Sequence of chain 1.A:
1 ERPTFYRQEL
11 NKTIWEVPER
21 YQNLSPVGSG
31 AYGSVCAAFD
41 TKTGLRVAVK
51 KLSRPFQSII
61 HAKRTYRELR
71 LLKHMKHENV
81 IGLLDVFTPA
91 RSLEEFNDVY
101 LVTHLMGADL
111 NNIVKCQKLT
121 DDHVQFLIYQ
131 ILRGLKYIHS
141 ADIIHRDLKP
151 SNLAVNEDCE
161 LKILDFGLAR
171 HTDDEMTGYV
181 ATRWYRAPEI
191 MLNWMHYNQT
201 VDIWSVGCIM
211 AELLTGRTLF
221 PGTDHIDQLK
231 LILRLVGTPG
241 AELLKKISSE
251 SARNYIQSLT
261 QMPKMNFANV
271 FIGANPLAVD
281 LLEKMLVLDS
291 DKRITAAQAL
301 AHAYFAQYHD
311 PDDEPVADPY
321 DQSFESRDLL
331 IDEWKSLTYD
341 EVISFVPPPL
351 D

Binding-site contacts:
Ligand atom C10 contacts residue THR103 of chain 1.A at 3.9 Å.
Ligand atom N19 contacts residue MET106 of chain 1.A at 2.8 Å (h-bond).
Ligand atom C17 contacts residue ILE81 of chain 1.A at 3.7 Å (hydrophobic).
Ligand atom S14 contacts residue TYR32 of chain 1.A at 3.7 Å.
Ligand atom N6 contacts residue GLU68 of chain 1.A at 3.1 Å (salt-bridge).
Ligand atom C2 contacts residue LEU168 of chain 1.A at 3.9 Å (hydrophobic).
Ligand atom C17 contacts residue THR103 of chain 1.A at 3.7 Å.
Ligand atom C1 contacts residue LEU71 of chain 1.A at 3.5 Å (hydrophobic).
Ligand atom C16 contacts residue THR103 of chain 1.A at 3.5 Å.
Ligand atom O5 contacts residue LEU164 of chain 1.A at 3.5 Å.
Ligand atom C24 contacts residue TYR32 of chain 1.A at 3.8 Å (hydrophobic).
Ligand atom C2 contacts residue ASP165 of chain 1.A at 3.8 Å.
Ligand atom C18 contacts residue HIS104 of chain 1.A at 3.7 Å.
Ligand atom C4 contacts residue LEU72 of chain 1.A at 3.8 Å (hydrophobic).
Ligand atom O5 contacts residue ILE81 of chain 1.A at 3.1 Å.
Ligand atom N19 contacts residue LEU105 of chain 1.A at 3.6 Å.
Ligand atom N19 contacts residue GLY107 of chain 1.A at 3.9 Å.
Ligand atom N19 contacts residue HIS104 of chain 1.A at 3.7 Å.
Ligand atom C11 contacts residue ALA48 of chain 1.A at 3.9 Å (hydrophobic).
Ligand atom C11 contacts residue LYS50 of chain 1.A at 3.5 Å.
Ligand atom C1 contacts residue LEU168 of chain 1.A at 3.8 Å (hydrophobic).
Ligand atom C2 contacts residue PHE166 of chain 1.A at 3.5 Å (hydrophobic).
Ligand atom N20 contacts residue GLY107 of chain 1.A at 3.3 Å (h-bond).
Ligand atom N3 contacts residue LEU72 of chain 1.A at 3.6 Å.
Ligand atom N20 contacts residue MET106 of chain 1.A at 3.2 Å (h-bond).
Ligand atom N6 contacts residue ARG170 of chain 1.A at 3.8 Å.
Ligand atom C24 contacts residue ALA108 of chain 1.A at 3.4 Å (hydrophobic).
Ligand atom C11 contacts residue THR103 of chain 1.A at 3.8 Å.
Ligand atom C22 contacts residue TYR32 of chain 1.A at 3.7 Å (hydrophobic).
Ligand atom C2 contacts residue LEU72 of chain 1.A at 3.8 Å (hydrophobic).
Ligand atom N3 contacts residue GLU68 of chain 1.A at 3.4 Å (salt-bridge).
Ligand atom O5 contacts residue ASP165 of chain 1.A at 2.9 Å (salt-bridge).
Ligand atom C17 contacts residue HIS104 of chain 1.A at 3.1 Å.
Ligand atom C12 contacts residue VAL35 of chain 1.A at 3.8 Å (hydrophobic).
Ligand atom C1 contacts residue PHE166 of chain 1.A at 3.5 Å (hydrophobic).
Ligand atom C4 contacts residue ASP165 of chain 1.A at 3.6 Å.
Ligand atom C4 contacts residue GLU68 of chain 1.A at 3.7 Å.
Ligand atom N6 contacts residue ASP165 of chain 1.A at 3.7 Å.
Ligand atom N3 contacts residue LEU168 of chain 1.A at 3.8 Å.
Ligand atom C24 contacts residue ASP109 of chain 1.A at 3.8 Å.

A small-molecule ligand and the protein it binds are described below.
Small molecule (SMILES): CCNC(=O)NCc1ccccc1Sc1ccc2nnc(C(C)C)n2c1